Binding-site contacts:
Ligand atom N6 contacts residue ASP150 of chain 1.D at 3.4 Å (salt-bridge).
Ligand atom CAX contacts residue ASP150 of chain 1.D at 3.5 Å.
Ligand atom O2' contacts residue GLU123 of chain 1.B at 2.6 Å (salt-bridge).
Ligand atom CAY contacts residue ASP150 of chain 1.D at 3.6 Å.
Ligand atom C3' contacts residue ASP222 of chain 1.B at 3.0 Å.
Ligand atom N6 contacts residue TYR163 of chain 1.B at 3.6 Å.
Ligand atom OBF contacts residue HIS223 of chain 1.B at 2.9 Å (h-bond).
Ligand atom CBE contacts residue PRO132 of chain 1.D at 3.6 Å (hydrophobic).
Ligand atom C5 contacts residue TYR163 of chain 1.B at 3.3 Å (hydrophobic).
Ligand atom C2 contacts residue SER166 of chain 1.B at 3.5 Å.
Ligand atom O3' contacts residue GLU123 of chain 1.B at 3.0 Å (salt-bridge).
Ligand atom CAZ contacts residue PRO132 of chain 1.D at 3.5 Å (hydrophobic).
Ligand atom C6 contacts residue TYR163 of chain 1.B at 3.4 Å (hydrophobic).
Ligand atom N7 contacts residue TYR163 of chain 1.B at 3.4 Å.
Ligand atom C6 contacts residue SER166 of chain 1.B at 3.8 Å.
Ligand atom O3' contacts residue ASN122 of chain 1.B at 3.1 Å (h-bond).
Ligand atom CAZ contacts residue GLY149 of chain 1.D at 3.6 Å.
Ligand atom N6 contacts residue ALA185 of chain 1.D at 3.0 Å (h-bond).
Ligand atom N1 contacts residue SER166 of chain 1.B at 2.9 Å (h-bond).
Ligand atom CAY contacts residue GLY149 of chain 1.D at 3.3 Å.
Ligand atom O2' contacts residue ALA162 of chain 1.B at 3.3 Å.
Ligand atom C5' contacts residue HIS223 of chain 1.B at 3.5 Å.
Ligand atom C2 contacts residue ALA162 of chain 1.B at 3.8 Å (hydrophobic).
Ligand atom C5' contacts residue ASP222 of chain 1.B at 3.1 Å.
Ligand atom O3' contacts residue ASP222 of chain 1.B at 2.7 Å (salt-bridge).
Ligand atom N3 contacts residue TYR163 of chain 1.B at 3.5 Å (h-bond).
Ligand atom C2 contacts residue TYR163 of chain 1.B at 3.8 Å (hydrophobic).
Ligand atom C4 contacts residue TYR163 of chain 1.B at 3.8 Å (hydrophobic).
Ligand atom N3 contacts residue ALA162 of chain 1.B at 3.8 Å.
Ligand atom C8 contacts residue TYR163 of chain 1.B at 3.8 Å (hydrophobic).
Ligand atom C3' contacts residue GLU123 of chain 1.B at 3.4 Å.
Ligand atom C2 contacts residue ILE187 of chain 1.D at 3.5 Å (hydrophobic).
Ligand atom O2' contacts residue TYR163 of chain 1.B at 3.3 Å (h-bond).
Ligand atom CAU contacts residue TYR163 of chain 1.B at 3.5 Å (hydrophobic).
Ligand atom NAW contacts residue ASP150 of chain 1.D at 3.0 Å (salt-bridge).
Ligand atom CBE contacts residue GLY149 of chain 1.D at 3.0 Å.
Ligand atom C4' contacts residue ASP222 of chain 1.B at 3.5 Å.
Ligand atom C2' contacts residue GLU123 of chain 1.B at 3.3 Å.
Ligand atom CAY contacts residue GLY131 of chain 1.D at 3.5 Å.
Ligand atom C2' contacts residue TYR163 of chain 1.B at 3.7 Å (hydrophobic).

Sequence of chain 1.B:
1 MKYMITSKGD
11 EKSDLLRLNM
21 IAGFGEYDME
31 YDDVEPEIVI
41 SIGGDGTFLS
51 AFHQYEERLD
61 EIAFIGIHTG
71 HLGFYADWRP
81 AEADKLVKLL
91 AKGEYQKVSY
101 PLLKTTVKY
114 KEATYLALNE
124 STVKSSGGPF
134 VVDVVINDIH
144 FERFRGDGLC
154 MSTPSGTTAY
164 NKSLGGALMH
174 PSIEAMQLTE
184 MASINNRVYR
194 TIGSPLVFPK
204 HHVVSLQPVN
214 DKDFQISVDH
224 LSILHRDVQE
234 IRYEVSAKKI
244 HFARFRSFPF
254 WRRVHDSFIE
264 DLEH

The protein below binds the small molecule below.
Small molecule (SMILES): Nc1ncnc2c1nc(SCC(=O)NCCc1ccccc1)n2[C@@H]1O[C@H](CO)[C@@H](O)[C@H]1O

Sequence of chain 1.D:
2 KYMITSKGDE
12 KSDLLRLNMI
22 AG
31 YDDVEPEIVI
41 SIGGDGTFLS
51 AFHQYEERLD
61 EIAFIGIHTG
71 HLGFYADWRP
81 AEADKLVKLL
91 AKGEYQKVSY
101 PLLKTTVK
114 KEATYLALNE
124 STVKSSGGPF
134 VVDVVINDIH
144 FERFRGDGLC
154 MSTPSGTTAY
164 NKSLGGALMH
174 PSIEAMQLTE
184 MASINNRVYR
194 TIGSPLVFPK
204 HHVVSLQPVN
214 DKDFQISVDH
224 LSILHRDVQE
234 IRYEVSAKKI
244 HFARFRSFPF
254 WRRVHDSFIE